Binding-site contacts:
Ligand atom O6 contacts residue TYR514 of chain 1.A at 3.5 Å (h-bond).
Ligand atom C3 contacts residue ASN468 of chain 1.A at 3.8 Å.
Ligand atom C5 contacts residue ASN468 of chain 1.A at 3.6 Å.
Ligand atom C8 contacts residue GLN476 of chain 1.A at 4.0 Å.
Ligand atom C2 contacts residue GLN476 of chain 1.A at 4.2 Å.
Ligand atom N2 contacts residue GLN476 of chain 1.A at 3.4 Å (h-bond).
Ligand atom O5 contacts residue ASN468 of chain 1.A at 2.3 Å (h-bond).
Ligand atom C2 contacts residue ASN468 of chain 1.A at 2.5 Å.
Ligand atom O4 contacts residue TYR514 of chain 1.A at 3.9 Å.
Ligand atom N2 contacts residue ASN468 of chain 1.A at 3.0 Å (h-bond).
Ligand atom C7 contacts residue ASN468 of chain 1.A at 3.7 Å.
Ligand atom O6 contacts residue THR478 of chain 1.A at 4.5 Å.
Ligand atom C7 contacts residue GLN476 of chain 1.A at 4.2 Å.
Ligand atom O7 contacts residue ASN468 of chain 1.A at 3.9 Å.
Ligand atom C4 contacts residue TYR514 of chain 1.A at 4.4 Å (hydrophobic).
Ligand atom C1 contacts residue ASN468 of chain 1.A at 1.4 Å.
Ligand atom C6 contacts residue TYR514 of chain 1.A at 3.8 Å (hydrophobic).
Ligand atom C4 contacts residue ASN468 of chain 1.A at 4.2 Å.

This protein binds this small molecule.
Small molecule (SMILES): CC(=O)N[C@@H]1[C@@H](O)[C@H](O)[C@@H](CO)O[C@H]1O

Sequence of chain 1.A:
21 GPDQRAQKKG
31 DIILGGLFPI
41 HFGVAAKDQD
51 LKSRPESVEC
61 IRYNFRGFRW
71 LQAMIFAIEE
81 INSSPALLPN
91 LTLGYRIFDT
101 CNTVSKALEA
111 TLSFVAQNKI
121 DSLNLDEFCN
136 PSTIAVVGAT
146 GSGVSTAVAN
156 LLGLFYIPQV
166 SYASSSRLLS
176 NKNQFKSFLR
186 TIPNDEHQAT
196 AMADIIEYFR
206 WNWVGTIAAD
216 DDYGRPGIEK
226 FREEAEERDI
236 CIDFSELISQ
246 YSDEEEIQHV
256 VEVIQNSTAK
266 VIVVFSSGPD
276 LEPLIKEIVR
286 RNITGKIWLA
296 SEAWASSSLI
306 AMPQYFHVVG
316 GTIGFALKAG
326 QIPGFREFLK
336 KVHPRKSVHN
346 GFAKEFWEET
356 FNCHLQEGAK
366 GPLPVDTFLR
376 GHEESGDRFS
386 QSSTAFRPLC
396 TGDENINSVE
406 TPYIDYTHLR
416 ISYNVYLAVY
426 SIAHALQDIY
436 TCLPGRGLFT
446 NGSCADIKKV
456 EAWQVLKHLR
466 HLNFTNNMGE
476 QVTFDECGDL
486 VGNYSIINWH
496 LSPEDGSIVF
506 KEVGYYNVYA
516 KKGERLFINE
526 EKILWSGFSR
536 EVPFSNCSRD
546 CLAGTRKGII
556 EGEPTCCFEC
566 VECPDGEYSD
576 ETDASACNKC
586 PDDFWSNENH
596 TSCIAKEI